The protein below binds the small molecule below.
Small molecule (SMILES): CC(C)C[C@H](NC(=O)[C@H](CO)NC(=O)[C@H](CCCN=C(N)N)NC(=O)[C@@H]1CCCN1)C(=O)N[C@@H](COP(=O)(O)O)C(=O)N[C@@H](CO)C(=O)N1CCC[C@H]1C=O

Binding-site contacts:
Ligand atom C contacts residue LEU177 of chain 1.A at 3.5 Å (hydrophobic).
Ligand atom CD contacts residue LEU225 of chain 1.A at 3.7 Å (hydrophobic).
Ligand atom N contacts residue LEU232 of chain 1.A at 3.8 Å.
Ligand atom O3P contacts residue TYR133 of chain 1.A at 2.6 Å (h-bond).
Ligand atom CA contacts residue ASN229 of chain 1.A at 3.6 Å.
Ligand atom O3P contacts residue ARG132 of chain 1.A at 2.8 Å (salt-bridge).
Ligand atom CD1 contacts residue LEU225 of chain 1.A at 3.6 Å (hydrophobic).
Ligand atom N contacts residue ASN178 of chain 1.A at 2.9 Å (h-bond).
Ligand atom CZ contacts residue ARG61 of chain 1.A at 3.2 Å.
Ligand atom CA contacts residue ASN178 of chain 1.A at 3.5 Å.
Ligand atom C contacts residue ASN178 of chain 1.A at 3.7 Å.
Ligand atom O2P contacts residue ARG57 of chain 1.A at 2.9 Å (salt-bridge).
Ligand atom O2P contacts residue ARG132 of chain 1.A at 2.8 Å (salt-bridge).
Ligand atom OG contacts residue TYR184 of chain 1.A at 3.8 Å.
Ligand atom O contacts residue ASN229 of chain 1.A at 2.8 Å (h-bond).
Ligand atom NH1 contacts residue ARG61 of chain 1.A at 3.5 Å (salt-bridge).
Ligand atom P contacts residue TYR133 of chain 1.A at 3.8 Å.
Ligand atom N contacts residue LEU177 of chain 1.A at 3.5 Å.
Ligand atom CD contacts residue ARG61 of chain 1.A at 3.5 Å.
Ligand atom OG contacts residue GLU185 of chain 1.A at 2.5 Å (salt-bridge).
Ligand atom OG contacts residue GLY174 of chain 1.A at 3.5 Å (h-bond).
Ligand atom CB contacts residue GLU185 of chain 1.A at 3.3 Å.
Ligand atom O contacts residue VAL181 of chain 1.A at 3.4 Å.
Ligand atom OG contacts residue ASN178 of chain 1.A at 3.2 Å (h-bond).
Ligand atom CB contacts residue ASN178 of chain 1.A at 3.3 Å.
Ligand atom CB contacts residue ASN229 of chain 1.A at 3.7 Å.
Ligand atom N contacts residue GLU185 of chain 1.A at 3.6 Å (salt-bridge).
Ligand atom P contacts residue ARG57 of chain 1.A at 3.8 Å.
Ligand atom O1P contacts residue ARG57 of chain 1.A at 2.8 Å (salt-bridge).
Ligand atom C contacts residue LEU232 of chain 1.A at 3.7 Å (hydrophobic).
Ligand atom N contacts residue ASN229 of chain 1.A at 2.8 Å (h-bond).
Ligand atom NH2 contacts residue ARG61 of chain 1.A at 3.7 Å.
Ligand atom O1P contacts residue LYS50 of chain 1.A at 2.5 Å (salt-bridge).
Ligand atom NE contacts residue ARG61 of chain 1.A at 3.2 Å (salt-bridge).
Ligand atom O contacts residue LEU177 of chain 1.A at 3.6 Å.
Ligand atom N contacts residue LEU232 of chain 1.A at 3.7 Å.
Ligand atom CB contacts residue ASN178 of chain 1.A at 3.7 Å.
Ligand atom CA contacts residue ASN229 of chain 1.A at 3.7 Å.
Ligand atom C contacts residue ASN229 of chain 1.A at 3.7 Å.
Ligand atom OG contacts residue TRP233 of chain 1.A at 3.0 Å (h-bond).

Sequence of chain 1.A:
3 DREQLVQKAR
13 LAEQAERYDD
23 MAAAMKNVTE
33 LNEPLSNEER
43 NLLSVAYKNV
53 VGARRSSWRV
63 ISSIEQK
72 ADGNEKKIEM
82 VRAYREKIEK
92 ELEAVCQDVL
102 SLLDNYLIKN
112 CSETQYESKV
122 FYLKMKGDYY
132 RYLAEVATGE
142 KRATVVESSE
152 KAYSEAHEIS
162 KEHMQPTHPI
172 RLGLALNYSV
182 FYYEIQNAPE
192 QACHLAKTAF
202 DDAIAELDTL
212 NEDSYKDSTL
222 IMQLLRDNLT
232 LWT